Sequence of chain 1.A:
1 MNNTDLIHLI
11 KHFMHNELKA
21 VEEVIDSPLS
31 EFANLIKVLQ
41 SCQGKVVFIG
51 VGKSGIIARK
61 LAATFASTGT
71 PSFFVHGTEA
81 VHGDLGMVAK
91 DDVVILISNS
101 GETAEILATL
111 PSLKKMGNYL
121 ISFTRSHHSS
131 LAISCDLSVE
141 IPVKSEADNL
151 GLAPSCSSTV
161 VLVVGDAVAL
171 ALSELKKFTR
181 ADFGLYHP

Binding-site contacts:
Ligand atom O3P contacts residue ASN99 of chain 1.A at 3.9 Å.
Ligand atom C3 contacts residue PRO154 of chain 1.A at 4.0 Å (hydrophobic).
Ligand atom C2 contacts residue LYS53 of chain 1.A at 3.6 Å.
Ligand atom C5 contacts residue VAL51 of chain 1.A at 3.9 Å (hydrophobic).
Ligand atom C3 contacts residue LYS53 of chain 1.A at 3.8 Å.
Ligand atom O1 contacts residue LYS53 of chain 1.A at 4.3 Å.
Ligand atom P contacts residue ASN99 of chain 1.A at 3.4 Å.
Ligand atom C2 contacts residue GLY52 of chain 1.A at 3.9 Å.
Ligand atom O1P contacts residue SER98 of chain 1.A at 3.7 Å.
Ligand atom O3 contacts residue SER54 of chain 1.A at 3.4 Å (h-bond).
Ligand atom C2 contacts residue PRO154 of chain 1.A at 4.4 Å (hydrophobic).
Ligand atom C3 contacts residue GLY52 of chain 1.A at 4.3 Å.
Ligand atom O3 contacts residue PRO154 of chain 1.A at 3.9 Å.
Ligand atom O3 contacts residue VAL51 of chain 1.A at 4.1 Å.
Ligand atom O2 contacts residue PRO154 of chain 1.A at 4.3 Å.
Ligand atom P contacts residue SER100 of chain 1.A at 4.2 Å.
Ligand atom C4 contacts residue VAL51 of chain 1.A at 4.3 Å (hydrophobic).
Ligand atom O5 contacts residue THR103 of chain 1.A at 3.6 Å.
Ligand atom O2 contacts residue GLY52 of chain 1.A at 3.4 Å.
Ligand atom P contacts residue SER98 of chain 1.A at 3.7 Å.
Ligand atom P contacts residue SER54 of chain 1.A at 4.0 Å.
Ligand atom O2P contacts residue ASN99 of chain 1.A at 3.4 Å (h-bond).
Ligand atom O3P contacts residue SER54 of chain 1.A at 4.2 Å.
Ligand atom O2P contacts residue SER98 of chain 1.A at 3.6 Å (h-bond).
Ligand atom O3P contacts residue THR103 of chain 1.A at 2.4 Å (h-bond).
Ligand atom P contacts residue THR103 of chain 1.A at 3.1 Å.
Ligand atom O1P contacts residue SER54 of chain 1.A at 2.6 Å (h-bond).
Ligand atom C4 contacts residue GLY52 of chain 1.A at 4.1 Å.
Ligand atom C1 contacts residue LYS53 of chain 1.A at 4.3 Å.
Ligand atom O3P contacts residue SER98 of chain 1.A at 3.0 Å (h-bond).
Ligand atom O2P contacts residue THR103 of chain 1.A at 3.2 Å (h-bond).
Ligand atom O2 contacts residue LYS53 of chain 1.A at 2.6 Å (salt-bridge).
Ligand atom O3 contacts residue LYS53 of chain 1.A at 3.0 Å (salt-bridge).
Ligand atom O3 contacts residue GLY52 of chain 1.A at 3.9 Å.
Ligand atom O1P contacts residue ASN99 of chain 1.A at 2.8 Å (h-bond).
Ligand atom O2P contacts residue SER100 of chain 1.A at 2.9 Å (h-bond).
Ligand atom C1 contacts residue PRO154 of chain 1.A at 4.1 Å (hydrophobic).
Ligand atom O1 contacts residue PRO154 of chain 1.A at 3.2 Å.
Ligand atom O1P contacts residue SER100 of chain 1.A at 4.4 Å.
Ligand atom C5 contacts residue THR103 of chain 1.A at 4.1 Å.

The protein below binds the small molecule below.
Small molecule (SMILES): O=P(O)(O)OC[C@@H](O)[C@@H](O)[C@H](O)CO